Sequence of chain 1.F:
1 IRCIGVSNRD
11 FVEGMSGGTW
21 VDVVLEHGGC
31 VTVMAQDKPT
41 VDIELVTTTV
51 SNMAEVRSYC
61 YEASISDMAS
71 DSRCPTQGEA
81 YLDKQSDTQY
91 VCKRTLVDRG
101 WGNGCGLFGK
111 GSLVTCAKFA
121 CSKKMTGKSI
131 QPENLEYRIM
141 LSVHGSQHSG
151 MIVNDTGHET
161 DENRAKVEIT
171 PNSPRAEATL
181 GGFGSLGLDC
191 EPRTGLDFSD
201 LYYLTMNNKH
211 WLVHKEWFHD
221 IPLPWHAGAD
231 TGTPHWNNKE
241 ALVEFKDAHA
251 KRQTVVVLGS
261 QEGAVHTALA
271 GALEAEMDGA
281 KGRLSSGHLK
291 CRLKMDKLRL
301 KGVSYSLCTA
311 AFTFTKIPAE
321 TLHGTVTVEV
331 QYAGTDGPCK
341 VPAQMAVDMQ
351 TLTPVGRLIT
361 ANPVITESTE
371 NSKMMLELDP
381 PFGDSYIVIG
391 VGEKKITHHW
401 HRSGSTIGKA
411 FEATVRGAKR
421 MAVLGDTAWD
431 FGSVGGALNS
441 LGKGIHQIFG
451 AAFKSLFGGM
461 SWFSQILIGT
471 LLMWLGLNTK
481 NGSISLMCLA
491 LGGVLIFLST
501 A

Binding-site contacts:
Ligand atom N2 contacts residue THR156 of chain 1.F at 4.3 Å.
Ligand atom C6 contacts residue ASN154 of chain 1.F at 3.0 Å.
Ligand atom N2 contacts residue HIS148 of chain 1.F at 2.8 Å (h-bond).
Ligand atom C4 contacts residue ASN154 of chain 1.F at 3.2 Å.
Ligand atom O6 contacts residue ASN154 of chain 1.F at 2.4 Å (h-bond).
Ligand atom C8 contacts residue MET151 of chain 1.F at 4.1 Å (hydrophobic).
Ligand atom C8 contacts residue GLY157 of chain 1.F at 4.5 Å.
Ligand atom O5 contacts residue THR156 of chain 1.F at 3.8 Å.
Ligand atom O5 contacts residue ASN154 of chain 1.F at 2.4 Å (h-bond).
Ligand atom C3 contacts residue ASN154 of chain 1.F at 3.5 Å.
Ligand atom C8 contacts residue HIS148 of chain 1.F at 1.2 Å.
Ligand atom C1 contacts residue GLY150 of chain 1.F at 3.8 Å.
Ligand atom C6 contacts residue ASP155 of chain 1.F at 4.3 Å.
Ligand atom O7 contacts residue HIS148 of chain 1.F at 3.3 Å (h-bond).
Ligand atom C1 contacts residue ASN154 of chain 1.F at 2.5 Å.
Ligand atom C2 contacts residue HIS148 of chain 1.F at 4.2 Å.
Ligand atom C1 contacts residue MET151 of chain 1.F at 3.6 Å (hydrophobic).
Ligand atom C7 contacts residue HIS148 of chain 1.F at 2.3 Å.
Ligand atom C5 contacts residue THR156 of chain 1.F at 3.2 Å.
Ligand atom C4 contacts residue THR156 of chain 1.F at 4.1 Å.
Ligand atom C6 contacts residue THR156 of chain 1.F at 1.8 Å.
Ligand atom C2 contacts residue GLY150 of chain 1.F at 4.5 Å.
Ligand atom O5 contacts residue ARG164 of chain 1.F at 4.3 Å.
Ligand atom O6 contacts residue ASP155 of chain 1.F at 4.2 Å.
Ligand atom C7 contacts residue THR156 of chain 1.F at 3.4 Å.
Ligand atom C2 contacts residue MET151 of chain 1.F at 4.1 Å (hydrophobic).
Ligand atom N2 contacts residue GLY150 of chain 1.F at 4.1 Å.
Ligand atom N2 contacts residue ASN154 of chain 1.F at 4.3 Å.
Ligand atom N2 contacts residue MET151 of chain 1.F at 3.4 Å.
Ligand atom C6 contacts residue GLY157 of chain 1.F at 4.2 Å.
Ligand atom C2 contacts residue ASN154 of chain 1.F at 3.5 Å.
Ligand atom C8 contacts residue THR156 of chain 1.F at 2.9 Å.
Ligand atom O7 contacts residue THR156 of chain 1.F at 2.4 Å.
Ligand atom O4 contacts residue THR156 of chain 1.F at 4.2 Å.
Ligand atom O6 contacts residue THR156 of chain 1.F at 1.2 Å (h-bond).
Ligand atom O4 contacts residue ASN154 of chain 1.F at 3.5 Å (h-bond).
Ligand atom C7 contacts residue MET151 of chain 1.F at 4.0 Å (hydrophobic).
Ligand atom C5 contacts residue ASN154 of chain 1.F at 2.1 Å.

A small-molecule ligand and the protein it binds are described below.
Small molecule (SMILES): CC(=O)N[C@H]1[C@H](O[C@H]2[C@H](O)[C@@H](NC(C)=O)CO[C@@H]2CO)O[C@H](CO)[C@@H](O)[C@@H]1O